This protein binds this small molecule.
Small molecule (SMILES): Oc1cccc(CN(CCN2CCCC2)c2nc3ccc(-c4ccncc4)cc3s2)c1

Sequence of chain 1.A:
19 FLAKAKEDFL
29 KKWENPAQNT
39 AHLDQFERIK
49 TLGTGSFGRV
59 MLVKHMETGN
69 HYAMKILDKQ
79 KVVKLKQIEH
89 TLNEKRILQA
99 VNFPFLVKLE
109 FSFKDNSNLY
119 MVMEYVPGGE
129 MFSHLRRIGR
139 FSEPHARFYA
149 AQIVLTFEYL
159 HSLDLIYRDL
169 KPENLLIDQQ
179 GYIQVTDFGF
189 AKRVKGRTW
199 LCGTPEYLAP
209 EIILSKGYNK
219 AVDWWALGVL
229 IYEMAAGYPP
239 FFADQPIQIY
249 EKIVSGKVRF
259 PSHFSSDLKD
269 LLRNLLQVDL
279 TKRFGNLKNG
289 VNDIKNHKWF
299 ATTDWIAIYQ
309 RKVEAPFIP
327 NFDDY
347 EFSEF

Binding-site contacts:
Ligand atom O contacts residue SER54 of chain 1.A at 3.7 Å.
Ligand atom C4 contacts residue THR52 of chain 1.A at 3.2 Å.
Ligand atom C13 contacts residue THR184 of chain 1.A at 3.5 Å.
Ligand atom C6 contacts residue GLU128 of chain 1.A at 3.8 Å.
Ligand atom C20 contacts residue VAL124 of chain 1.A at 3.5 Å (hydrophobic).
Ligand atom C11 contacts residue VAL58 of chain 1.A at 3.6 Å (hydrophobic).
Ligand atom C24 contacts residue GLY53 of chain 1.A at 3.6 Å.
Ligand atom C20 contacts residue ALA71 of chain 1.A at 3.4 Å (hydrophobic).
Ligand atom O contacts residue PHE55 of chain 1.A at 3.2 Å.
Ligand atom C20 contacts residue LEU174 of chain 1.A at 3.6 Å (hydrophobic).
Ligand atom C21 contacts residue THR184 of chain 1.A at 3.5 Å.
Ligand atom C17 contacts residue LEU174 of chain 1.A at 3.5 Å (hydrophobic).
Ligand atom C12 contacts residue THR184 of chain 1.A at 3.8 Å.
Ligand atom C contacts residue GLY53 of chain 1.A at 3.6 Å.
Ligand atom C9 contacts residue LYS169 of chain 1.A at 3.7 Å.
Ligand atom C24 contacts residue GLY56 of chain 1.A at 3.5 Å.
Ligand atom N3 contacts residue TYR123 of chain 1.A at 3.5 Å.
Ligand atom C2 contacts residue GLY53 of chain 1.A at 3.6 Å.
Ligand atom N3 contacts residue VAL124 of chain 1.A at 2.9 Å (h-bond).
Ligand atom C23 contacts residue GLY53 of chain 1.A at 3.5 Å.
Ligand atom C19 contacts residue VAL124 of chain 1.A at 3.7 Å (hydrophobic).
Ligand atom C19 contacts residue TYR123 of chain 1.A at 3.7 Å (hydrophobic).
Ligand atom C20 contacts residue GLU122 of chain 1.A at 3.5 Å.
Ligand atom C21 contacts residue ALA71 of chain 1.A at 3.5 Å (hydrophobic).
Ligand atom C18 contacts residue LEU174 of chain 1.A at 3.5 Å (hydrophobic).
Ligand atom C7 contacts residue GLU171 of chain 1.A at 3.8 Å.
Ligand atom C8 contacts residue ARG15 of chain 1.B at 3.2 Å.
Ligand atom N2 contacts residue ASP185 of chain 1.A at 3.7 Å.
Ligand atom C16 contacts residue VAL58 of chain 1.A at 3.6 Å (hydrophobic).
Ligand atom C19 contacts residue PHE328 of chain 1.A at 3.5 Å (hydrophobic).
Ligand atom C22 contacts residue GLY53 of chain 1.A at 3.6 Å.
Ligand atom C14 contacts residue VAL58 of chain 1.A at 3.7 Å (hydrophobic).
Ligand atom N2 contacts residue LYS73 of chain 1.A at 3.4 Å (salt-bridge).
Ligand atom C3 contacts residue ASP185 of chain 1.A at 3.2 Å.
Ligand atom C21 contacts residue LEU174 of chain 1.A at 3.6 Å (hydrophobic).
Ligand atom C19 contacts residue LEU174 of chain 1.A at 3.5 Å (hydrophobic).
Ligand atom C1 contacts residue GLY53 of chain 1.A at 3.7 Å.
Ligand atom N3 contacts residue LEU174 of chain 1.A at 3.6 Å.
Ligand atom N3 contacts residue ALA71 of chain 1.A at 3.6 Å.
Ligand atom C23 contacts residue GLY56 of chain 1.A at 3.4 Å.

Sequence of chain 1.B:
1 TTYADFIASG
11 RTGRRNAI